Binding-site contacts:
Ligand atom NE contacts residue ASN121 of chain 1.C at 3.2 Å (h-bond).
Ligand atom C contacts residue ARG223 of chain 1.C at 3.7 Å.
Ligand atom CW contacts residue SER39 of chain 1.C at 3.5 Å.
Ligand atom O2 contacts residue ARG223 of chain 1.C at 2.9 Å (salt-bridge).
Ligand atom CB contacts residue ASN36 of chain 1.C at 3.7 Å.
Ligand atom NE contacts residue HIS259 of chain 1.C at 3.6 Å.
Ligand atom CG contacts residue ARG149 of chain 1.C at 3.6 Å.
Ligand atom OXT contacts residue TRP118 of chain 1.C at 3.5 Å.
Ligand atom CW contacts residue ASN370 of chain 1.C at 3.5 Å.
Ligand atom CB contacts residue TRP118 of chain 1.C at 3.5 Å (hydrophobic).
Ligand atom CD contacts residue PHE258 of chain 1.C at 3.8 Å (hydrophobic).
Ligand atom CA contacts residue TRP118 of chain 1.C at 3.4 Å (hydrophobic).
Ligand atom CB contacts residue ASN370 of chain 1.C at 3.7 Å.
Ligand atom OD2 contacts residue ALA30 of chain 1.C at 3.0 Å (h-bond).
Ligand atom OD1 contacts residue LEU32 of chain 1.C at 2.9 Å (h-bond).
Ligand atom OXT contacts residue HIS148 of chain 1.C at 2.8 Å (h-bond).
Ligand atom CX contacts residue ASN370 of chain 1.C at 3.4 Å.
Ligand atom N contacts residue ASN370 of chain 1.C at 3.1 Å (h-bond).
Ligand atom O2 contacts residue SER33 of chain 1.C at 2.8 Å (h-bond).
Ligand atom CA contacts residue ASN36 of chain 1.C at 3.6 Å.
Ligand atom NE contacts residue CYS376 of chain 1.C at 2.7 Å (h-bond).
Ligand atom OD1 contacts residue GLY31 of chain 1.C at 3.1 Å (h-bond).
Ligand atom O contacts residue ARG149 of chain 1.C at 3.0 Å (salt-bridge).
Ligand atom C contacts residue ASN36 of chain 1.C at 3.7 Å.
Ligand atom N contacts residue TRP118 of chain 1.C at 3.3 Å.
Ligand atom CD contacts residue GLY371 of chain 1.C at 3.4 Å.
Ligand atom OD2 contacts residue ASN370 of chain 1.C at 3.5 Å (h-bond).
Ligand atom OD1 contacts residue SER39 of chain 1.C at 2.7 Å (h-bond).
Ligand atom OD2 contacts residue HIS28 of chain 1.C at 3.4 Å (h-bond).
Ligand atom OD1 contacts residue ASN370 of chain 1.C at 3.3 Å (h-bond).
Ligand atom C contacts residue SER33 of chain 1.C at 3.7 Å.
Ligand atom CW contacts residue SER33 of chain 1.C at 3.6 Å.
Ligand atom CV contacts residue TRP118 of chain 1.C at 3.4 Å (hydrophobic).
Ligand atom CD contacts residue CYS376 of chain 1.C at 3.1 Å (hydrophobic).
Ligand atom O contacts residue ARG223 of chain 1.C at 3.0 Å (salt-bridge).
Ligand atom OXT contacts residue SER33 of chain 1.C at 3.3 Å (h-bond).
Ligand atom O2 contacts residue ASN36 of chain 1.C at 3.0 Å (h-bond).
Ligand atom CY contacts residue ASN370 of chain 1.C at 3.1 Å.
Ligand atom N contacts residue ASN36 of chain 1.C at 3.1 Å (h-bond).
Ligand atom CV contacts residue SER33 of chain 1.C at 3.3 Å.

This small molecule binds to this protein.
Small molecule (SMILES): NCCC[C@H](NC(=O)CCC(=O)O)C(=O)O

Sequence of chain 1.C:
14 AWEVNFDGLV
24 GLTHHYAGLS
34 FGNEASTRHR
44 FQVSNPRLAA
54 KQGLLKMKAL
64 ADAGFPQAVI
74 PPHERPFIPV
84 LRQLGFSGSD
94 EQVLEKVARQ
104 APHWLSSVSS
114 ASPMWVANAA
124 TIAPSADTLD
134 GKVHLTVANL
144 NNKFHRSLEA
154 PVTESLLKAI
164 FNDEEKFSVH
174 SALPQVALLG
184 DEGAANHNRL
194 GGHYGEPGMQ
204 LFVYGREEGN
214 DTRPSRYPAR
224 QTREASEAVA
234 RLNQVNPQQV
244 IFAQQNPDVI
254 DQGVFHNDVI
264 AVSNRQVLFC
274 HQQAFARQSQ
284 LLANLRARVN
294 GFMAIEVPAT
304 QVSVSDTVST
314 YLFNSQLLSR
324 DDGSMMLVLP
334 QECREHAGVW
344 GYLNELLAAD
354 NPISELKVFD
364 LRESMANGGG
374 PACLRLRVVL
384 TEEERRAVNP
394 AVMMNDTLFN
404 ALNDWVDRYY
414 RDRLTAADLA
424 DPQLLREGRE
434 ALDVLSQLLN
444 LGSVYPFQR